A small-molecule ligand and the protein it binds are described below.
Small molecule (SMILES): CC(C)C[C@H](NC(=O)[C@H](C)NC(=O)[C@H](CC(N)=O)NC(=O)[C@H](CCC(=O)O)NC(=O)[C@@H](N)CCCCN)C(=O)N[C@@H](CC(C)C)C(=O)N[C@@H](CCCN=C(N)N)C(=O)N[C@@H](Cc1ccc(O)cc1)C(=O)N[C@@H](CC(C)C)C(=O)N[C@@H](CC(C)C)C(=O)N[C@@H](CC(=O)O)C(=O)N[C@@H](CCCCN)C(=O)N[C@H](C=O)CC(=O)O

Binding-site contacts:
Ligand atom CD1 contacts residue PRO223 of chain 1.A at 3.7 Å (hydrophobic).
Ligand atom CD2 contacts residue ILE77 of chain 1.A at 3.5 Å (hydrophobic).
Ligand atom CD1 contacts residue VAL59 of chain 1.A at 3.9 Å (hydrophobic).
Ligand atom O contacts residue VAL59 of chain 1.A at 3.7 Å.
Ligand atom CD2 contacts residue GLN76 of chain 1.A at 3.6 Å.
Ligand atom CB contacts residue GLU227 of chain 1.A at 3.8 Å.
Ligand atom C contacts residue GLU227 of chain 1.A at 3.6 Å.
Ligand atom CA contacts residue GLU227 of chain 1.A at 3.8 Å.
Ligand atom CG contacts residue HIS73 of chain 1.A at 3.5 Å.
Ligand atom CD1 contacts residue LYS63 of chain 1.A at 3.7 Å.
Ligand atom CG contacts residue GLU227 of chain 1.A at 3.5 Å.
Ligand atom C contacts residue GLU227 of chain 1.A at 3.6 Å.
Ligand atom N contacts residue GLU227 of chain 1.A at 3.2 Å (salt-bridge).
Ligand atom C contacts residue LYS63 of chain 1.A at 3.5 Å.
Ligand atom NH1 contacts residue GLU74 of chain 1.A at 2.9 Å (salt-bridge).
Ligand atom CA contacts residue ILE77 of chain 1.A at 3.8 Å (hydrophobic).
Ligand atom O contacts residue LYS63 of chain 1.A at 3.2 Å (salt-bridge).
Ligand atom CG contacts residue LYS81 of chain 1.A at 3.9 Å.
Ligand atom OD1 contacts residue GLU227 of chain 1.A at 3.6 Å.
Ligand atom O contacts residue LYS63 of chain 1.A at 2.5 Å (salt-bridge).
Ligand atom O contacts residue GLU227 of chain 1.A at 3.5 Å (salt-bridge).
Ligand atom CD1 contacts residue GLN76 of chain 1.A at 3.5 Å.
Ligand atom OD1 contacts residue HIS73 of chain 1.A at 2.7 Å (h-bond).
Ligand atom OD1 contacts residue LYS81 of chain 1.A at 3.1 Å (salt-bridge).
Ligand atom CZ contacts residue GLU74 of chain 1.A at 3.6 Å.
Ligand atom CD1 contacts residue LEU224 of chain 1.A at 3.4 Å (hydrophobic).
Ligand atom CG contacts residue GLN76 of chain 1.A at 4.0 Å.
Ligand atom ND2 contacts residue LYS81 of chain 1.A at 3.9 Å.
Ligand atom CB contacts residue GLU227 of chain 1.A at 3.0 Å.
Ligand atom C contacts residue VAL59 of chain 1.A at 3.9 Å (hydrophobic).
Ligand atom CD2 contacts residue HIS73 of chain 1.A at 3.7 Å.
Ligand atom CD2 contacts residue LYS81 of chain 1.A at 3.9 Å.
Ligand atom NH2 contacts residue GLU74 of chain 1.A at 2.8 Å (salt-bridge).
Ligand atom C contacts residue GLU227 of chain 1.A at 3.2 Å.
Ligand atom OD2 contacts residue HIS73 of chain 1.A at 3.6 Å.
Ligand atom CG contacts residue ILE77 of chain 1.A at 3.7 Å (hydrophobic).
Ligand atom CB contacts residue LEU224 of chain 1.A at 4.0 Å (hydrophobic).
Ligand atom CA contacts residue GLU227 of chain 1.A at 3.3 Å.
Ligand atom N contacts residue GLU227 of chain 1.A at 2.6 Å (salt-bridge).
Ligand atom CA contacts residue GLU227 of chain 1.A at 3.3 Å.

Sequence of chain 1.A:
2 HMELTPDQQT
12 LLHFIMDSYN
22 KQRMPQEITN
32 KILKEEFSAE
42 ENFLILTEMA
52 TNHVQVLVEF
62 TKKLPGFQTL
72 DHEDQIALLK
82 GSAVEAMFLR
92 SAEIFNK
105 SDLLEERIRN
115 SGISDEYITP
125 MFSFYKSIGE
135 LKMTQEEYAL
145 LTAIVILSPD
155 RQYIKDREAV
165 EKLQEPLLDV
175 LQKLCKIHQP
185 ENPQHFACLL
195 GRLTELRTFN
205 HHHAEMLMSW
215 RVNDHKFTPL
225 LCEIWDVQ